This protein binds this small molecule.
Small molecule (SMILES): N#[N+]CC(=O)[C@@H](Cc1ccccc1)NC(=O)OCc1ccccc1

Sequence of chain 1.A:
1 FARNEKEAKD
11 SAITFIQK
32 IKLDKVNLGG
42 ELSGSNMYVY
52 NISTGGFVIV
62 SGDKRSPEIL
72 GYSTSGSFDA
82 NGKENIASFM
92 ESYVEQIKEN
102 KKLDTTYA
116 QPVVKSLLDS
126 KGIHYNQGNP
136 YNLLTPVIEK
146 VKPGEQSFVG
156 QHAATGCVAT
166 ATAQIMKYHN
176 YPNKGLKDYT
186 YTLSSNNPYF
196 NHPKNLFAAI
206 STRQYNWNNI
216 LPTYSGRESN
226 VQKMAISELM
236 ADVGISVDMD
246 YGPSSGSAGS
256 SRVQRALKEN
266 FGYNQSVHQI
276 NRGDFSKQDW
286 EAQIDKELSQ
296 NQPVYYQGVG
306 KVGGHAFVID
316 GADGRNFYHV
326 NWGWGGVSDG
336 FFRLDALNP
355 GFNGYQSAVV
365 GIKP

Binding-site contacts:
Ligand atom C8 contacts residue GLY251 of chain 1.A at 3.1 Å.
Ligand atom C16 contacts residue SER250 of chain 1.A at 3.5 Å.
Ligand atom C3 contacts residue SER249 of chain 1.A at 3.6 Å.
Ligand atom C12 contacts residue GLU85 of chain 1.A at 3.5 Å.
Ligand atom O1 contacts residue HIS310 of chain 1.A at 2.2 Å (h-bond).
Ligand atom C8 contacts residue SER250 of chain 1.A at 2.9 Å.
Ligand atom C10 contacts residue CYS162 of chain 1.A at 2.5 Å (hydrophobic).
Ligand atom O3 contacts residue CYS162 of chain 1.A at 2.5 Å.
Ligand atom C17 contacts residue TRP329 of chain 1.A at 3.4 Å (hydrophobic).
Ligand atom N1 contacts residue GLU85 of chain 1.A at 3.1 Å.
Ligand atom C12 contacts residue ASN86 of chain 1.A at 3.8 Å.
Ligand atom C18 contacts residue TRP329 of chain 1.A at 3.0 Å (hydrophobic).
Ligand atom O2 contacts residue GLU85 of chain 1.A at 3.5 Å.
Ligand atom C16 contacts residue SER249 of chain 1.A at 3.0 Å.
Ligand atom C15 contacts residue SER250 of chain 1.A at 2.7 Å.
Ligand atom C9 contacts residue CYS162 of chain 1.A at 3.7 Å (hydrophobic).
Ligand atom N1 contacts residue ASN86 of chain 1.A at 2.8 Å (h-bond).
Ligand atom C16 contacts residue GLN132 of chain 1.A at 3.1 Å.
Ligand atom C7 contacts residue GLY251 of chain 1.A at 3.3 Å.
Ligand atom C4 contacts residue VAL307 of chain 1.A at 3.4 Å (hydrophobic).
Ligand atom C14 contacts residue GLN132 of chain 1.A at 3.5 Å.
Ligand atom C1 contacts residue ASN86 of chain 1.A at 3.7 Å.
Ligand atom C11 contacts residue CYS162 of chain 1.A at 1.6 Å (hydrophobic).
Ligand atom C7 contacts residue SER249 of chain 1.A at 2.7 Å.
Ligand atom O3 contacts residue GLN132 of chain 1.A at 3.2 Å (h-bond).
Ligand atom C1 contacts residue GLU85 of chain 1.A at 3.4 Å.
Ligand atom C7 contacts residue SER250 of chain 1.A at 3.4 Å.
Ligand atom C15 contacts residue GLN132 of chain 1.A at 3.1 Å.
Ligand atom C15 contacts residue SER249 of chain 1.A at 3.2 Å.
Ligand atom C2 contacts residue SER250 of chain 1.A at 3.7 Å.
Ligand atom C8 contacts residue SER249 of chain 1.A at 2.9 Å.
Ligand atom C5 contacts residue VAL307 of chain 1.A at 3.4 Å (hydrophobic).
Ligand atom C16 contacts residue ALA159 of chain 1.A at 3.4 Å (hydrophobic).
Ligand atom C1 contacts residue HIS310 of chain 1.A at 3.1 Å.
Ligand atom C9 contacts residue ASN86 of chain 1.A at 3.3 Å.
Ligand atom C11 contacts residue GLY309 of chain 1.A at 3.6 Å.
Ligand atom C14 contacts residue SER250 of chain 1.A at 3.5 Å.
Ligand atom C17 contacts residue SER249 of chain 1.A at 3.8 Å.
Ligand atom C17 contacts residue GLN132 of chain 1.A at 3.6 Å.
Ligand atom C6 contacts residue SER249 of chain 1.A at 3.3 Å.